Binding-site contacts:
Ligand atom C4 contacts residue ASN79 of chain 1.A at 4.2 Å.
Ligand atom N2 contacts residue SER18 of chain 1.B at 2.2 Å (h-bond).
Ligand atom C2 contacts residue ASN79 of chain 1.A at 2.5 Å.
Ligand atom C7 contacts residue ASN79 of chain 1.A at 4.3 Å.
Ligand atom O5 contacts residue ASN79 of chain 1.A at 2.4 Å (h-bond).
Ligand atom C5 contacts residue ASN79 of chain 1.A at 3.6 Å.
Ligand atom O6 contacts residue ASN79 of chain 1.A at 4.3 Å.
Ligand atom C8 contacts residue VAL20 of chain 1.B at 4.4 Å (hydrophobic).
Ligand atom C3 contacts residue SER18 of chain 1.B at 4.3 Å.
Ligand atom C2 contacts residue SER18 of chain 1.B at 2.9 Å.
Ligand atom C7 contacts residue SER18 of chain 1.B at 2.7 Å.
Ligand atom C1 contacts residue SER18 of chain 1.B at 3.4 Å.
Ligand atom C8 contacts residue SER18 of chain 1.B at 2.5 Å.
Ligand atom C3 contacts residue ASN79 of chain 1.A at 3.8 Å.
Ligand atom C1 contacts residue ASN79 of chain 1.A at 1.4 Å.
Ligand atom N2 contacts residue ASN79 of chain 1.A at 3.0 Å (h-bond).
Ligand atom O7 contacts residue SER18 of chain 1.B at 3.9 Å.

This small molecule binds to this protein.
Small molecule (SMILES): CC(=O)N[C@@H]1[C@@H](O)[C@H](O)[C@@H](CO)O[C@H]1O

Sequence of chain 1.B:
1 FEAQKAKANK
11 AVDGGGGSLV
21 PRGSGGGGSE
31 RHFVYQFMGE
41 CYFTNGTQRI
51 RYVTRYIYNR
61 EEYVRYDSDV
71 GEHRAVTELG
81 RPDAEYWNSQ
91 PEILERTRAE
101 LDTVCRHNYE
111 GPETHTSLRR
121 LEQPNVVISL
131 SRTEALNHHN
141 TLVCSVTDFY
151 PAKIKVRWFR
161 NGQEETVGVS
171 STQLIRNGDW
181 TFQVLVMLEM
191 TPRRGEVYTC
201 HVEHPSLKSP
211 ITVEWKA

Sequence of chain 1.A:
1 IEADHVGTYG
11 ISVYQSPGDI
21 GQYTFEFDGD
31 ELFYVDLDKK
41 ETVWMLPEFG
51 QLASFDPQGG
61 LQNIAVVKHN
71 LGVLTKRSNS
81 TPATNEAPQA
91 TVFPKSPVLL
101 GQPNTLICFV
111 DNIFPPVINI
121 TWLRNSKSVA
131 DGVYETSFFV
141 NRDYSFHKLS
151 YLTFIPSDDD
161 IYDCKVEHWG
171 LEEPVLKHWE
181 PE